This small molecule binds to this protein.
Small molecule (SMILES): Nc1ncnc2c1ncn2[C@@H]1O[C@H](COP(=O)(O)OP(=O)(O)OP(O)(O)=S)[C@@H](O)[C@H]1O

Sequence of chain 1.C:
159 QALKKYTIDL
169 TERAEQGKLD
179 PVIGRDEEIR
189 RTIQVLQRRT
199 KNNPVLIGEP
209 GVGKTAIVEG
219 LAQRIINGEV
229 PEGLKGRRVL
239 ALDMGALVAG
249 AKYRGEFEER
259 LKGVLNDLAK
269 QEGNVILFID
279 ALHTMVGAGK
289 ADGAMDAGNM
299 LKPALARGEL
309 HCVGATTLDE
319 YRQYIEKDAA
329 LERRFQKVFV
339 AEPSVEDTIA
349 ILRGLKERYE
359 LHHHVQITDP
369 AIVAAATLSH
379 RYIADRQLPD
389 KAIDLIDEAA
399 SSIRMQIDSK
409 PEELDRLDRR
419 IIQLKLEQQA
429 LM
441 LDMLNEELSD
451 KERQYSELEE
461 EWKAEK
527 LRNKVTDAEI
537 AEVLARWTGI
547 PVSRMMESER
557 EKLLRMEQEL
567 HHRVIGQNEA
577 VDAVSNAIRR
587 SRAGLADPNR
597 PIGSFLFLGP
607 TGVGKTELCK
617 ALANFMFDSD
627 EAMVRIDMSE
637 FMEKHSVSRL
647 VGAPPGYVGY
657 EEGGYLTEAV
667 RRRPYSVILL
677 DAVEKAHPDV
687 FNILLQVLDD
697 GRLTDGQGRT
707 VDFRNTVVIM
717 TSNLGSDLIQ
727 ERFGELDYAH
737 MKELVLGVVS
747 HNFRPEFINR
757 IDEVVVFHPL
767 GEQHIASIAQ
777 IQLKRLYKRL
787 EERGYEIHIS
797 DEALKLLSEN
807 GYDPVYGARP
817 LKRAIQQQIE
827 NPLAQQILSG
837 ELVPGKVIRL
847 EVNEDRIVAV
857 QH

Binding-site contacts:
Ligand atom O1B contacts residue THR213 of chain 1.D at 2.7 Å (h-bond).
Ligand atom C8 contacts residue GLY211 of chain 1.D at 3.6 Å.
Ligand atom C5' contacts residue ARG331 of chain 1.C at 3.5 Å.
Ligand atom N1 contacts residue ILE181 of chain 1.D at 3.4 Å (h-bond).
Ligand atom N1 contacts residue VAL180 of chain 1.D at 3.6 Å.
Ligand atom PA contacts residue GLY211 of chain 1.D at 2.4 Å.
Ligand atom O2B contacts residue GLY211 of chain 1.D at 3.5 Å (h-bond).
Ligand atom C2 contacts residue PRO179 of chain 1.D at 3.3 Å (hydrophobic).
Ligand atom O3A contacts residue ARG331 of chain 1.C at 3.6 Å.
Ligand atom C8 contacts residue VAL210 of chain 1.D at 3.8 Å (hydrophobic).
Ligand atom O3G contacts residue ALA328 of chain 1.C at 3.3 Å.
Ligand atom O1A contacts residue THR213 of chain 1.D at 3.3 Å.
Ligand atom O3G contacts residue THR315 of chain 1.D at 3.8 Å.
Ligand atom N7 contacts residue VAL210 of chain 1.D at 3.5 Å (h-bond).
Ligand atom N1 contacts residue ILE349 of chain 1.D at 3.6 Å.
Ligand atom C8 contacts residue PRO387 of chain 1.D at 3.5 Å (hydrophobic).
Ligand atom O2G contacts residue THR213 of chain 1.D at 3.7 Å.
Ligand atom PG contacts residue ARG332 of chain 1.C at 3.2 Å.
Ligand atom S1G contacts residue ARG331 of chain 1.C at 2.9 Å (salt-bridge).
Ligand atom C2 contacts residue ILE349 of chain 1.D at 3.7 Å (hydrophobic).
Ligand atom N7 contacts residue PRO387 of chain 1.D at 3.6 Å.
Ligand atom O1A contacts residue GLY211 of chain 1.D at 3.2 Å.
Ligand atom O3G contacts residue PRO208 of chain 1.D at 3.7 Å.
Ligand atom O2A contacts residue VAL210 of chain 1.D at 3.1 Å.
Ligand atom C6 contacts residue ILE349 of chain 1.D at 3.8 Å (hydrophobic).
Ligand atom N6 contacts residue ILE349 of chain 1.D at 3.4 Å.
Ligand atom PA contacts residue LYS212 of chain 1.D at 3.6 Å.
Ligand atom N6 contacts residue ILE181 of chain 1.D at 3.1 Å (h-bond).
Ligand atom O1A contacts residue ALA214 of chain 1.D at 3.5 Å (h-bond).
Ligand atom O3B contacts residue LYS212 of chain 1.D at 3.2 Å (salt-bridge).
Ligand atom O2A contacts residue LYS212 of chain 1.D at 2.3 Å (salt-bridge).
Ligand atom O3G contacts residue ARG332 of chain 1.C at 3.6 Å.
Ligand atom O5' contacts residue GLY211 of chain 1.D at 2.7 Å.
Ligand atom S1G contacts residue ARG332 of chain 1.C at 1.6 Å (salt-bridge).
Ligand atom O3A contacts residue GLY211 of chain 1.D at 3.6 Å.
Ligand atom N3 contacts residue LEU353 of chain 1.D at 3.6 Å.
Ligand atom O2B contacts residue LYS212 of chain 1.D at 2.4 Å (salt-bridge).
Ligand atom O3B contacts residue ARG331 of chain 1.C at 3.5 Å (salt-bridge).
Ligand atom PB contacts residue LYS212 of chain 1.D at 3.5 Å.
Ligand atom O2A contacts residue GLY211 of chain 1.D at 1.4 Å.

Sequence of chain 1.D:
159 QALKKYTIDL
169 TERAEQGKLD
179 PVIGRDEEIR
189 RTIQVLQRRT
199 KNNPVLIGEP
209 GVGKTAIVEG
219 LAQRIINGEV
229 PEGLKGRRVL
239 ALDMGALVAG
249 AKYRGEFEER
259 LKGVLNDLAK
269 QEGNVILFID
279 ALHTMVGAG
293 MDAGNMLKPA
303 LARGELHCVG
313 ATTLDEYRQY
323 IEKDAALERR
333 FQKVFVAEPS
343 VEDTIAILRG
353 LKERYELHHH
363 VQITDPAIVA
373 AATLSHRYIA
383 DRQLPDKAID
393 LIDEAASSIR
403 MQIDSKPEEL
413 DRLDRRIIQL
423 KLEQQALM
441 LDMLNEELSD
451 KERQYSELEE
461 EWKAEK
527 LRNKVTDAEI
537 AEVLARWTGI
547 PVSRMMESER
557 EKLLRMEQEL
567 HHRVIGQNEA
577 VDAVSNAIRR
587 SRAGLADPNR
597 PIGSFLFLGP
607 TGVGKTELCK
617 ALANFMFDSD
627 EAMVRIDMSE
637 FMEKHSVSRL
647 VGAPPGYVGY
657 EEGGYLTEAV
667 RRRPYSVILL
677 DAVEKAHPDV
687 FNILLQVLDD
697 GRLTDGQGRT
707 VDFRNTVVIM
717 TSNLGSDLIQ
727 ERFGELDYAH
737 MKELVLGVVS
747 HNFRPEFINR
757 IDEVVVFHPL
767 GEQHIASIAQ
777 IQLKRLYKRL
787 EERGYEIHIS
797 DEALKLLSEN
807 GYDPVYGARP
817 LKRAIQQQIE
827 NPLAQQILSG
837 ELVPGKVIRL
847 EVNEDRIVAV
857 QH